This protein binds this small molecule.
Small molecule (SMILES): C[C@@H](O)[C@@H](C)O

Binding-site contacts:
Ligand atom C4 contacts residue PHE240 of chain 9.A at 3.9 Å (hydrophobic).
Ligand atom O5 contacts residue SER244 of chain 9.A at 4.3 Å.
Ligand atom O6 contacts residue ARG114 of chain 9.C at 3.7 Å.
Ligand atom C3 contacts residue GLN117 of chain 9.C at 3.6 Å.
Ligand atom C1 contacts residue GLU241 of chain 9.A at 3.6 Å.
Ligand atom C3 contacts residue SER244 of chain 9.A at 4.4 Å.
Ligand atom C4 contacts residue SER244 of chain 9.A at 3.4 Å.
Ligand atom C1 contacts residue SER244 of chain 9.A at 4.2 Å.
Ligand atom C4 contacts residue GLN117 of chain 9.C at 3.6 Å.
Ligand atom O6 contacts residue GLN117 of chain 9.C at 3.4 Å (h-bond).

Sequence of chain 9.A:
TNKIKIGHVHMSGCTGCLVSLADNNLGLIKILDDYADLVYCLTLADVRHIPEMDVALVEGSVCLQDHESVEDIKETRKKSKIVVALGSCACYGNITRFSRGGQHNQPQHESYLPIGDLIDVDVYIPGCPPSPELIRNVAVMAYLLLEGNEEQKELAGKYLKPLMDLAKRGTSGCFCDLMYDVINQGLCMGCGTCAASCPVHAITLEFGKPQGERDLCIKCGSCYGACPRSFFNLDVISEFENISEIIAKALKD

Sequence of chain 9.C:
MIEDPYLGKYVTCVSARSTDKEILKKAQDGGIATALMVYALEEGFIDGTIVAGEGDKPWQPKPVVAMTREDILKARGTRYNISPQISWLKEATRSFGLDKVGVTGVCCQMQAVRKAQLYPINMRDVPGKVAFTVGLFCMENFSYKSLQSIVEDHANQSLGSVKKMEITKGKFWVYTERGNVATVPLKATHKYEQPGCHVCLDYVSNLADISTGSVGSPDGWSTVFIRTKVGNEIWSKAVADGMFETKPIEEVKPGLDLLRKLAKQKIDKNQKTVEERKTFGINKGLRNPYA